A protein and the small-molecule ligand that binds it are described below.
Small molecule (SMILES): O=C1CCNC(=O)N1

Sequence of chain 1.A:
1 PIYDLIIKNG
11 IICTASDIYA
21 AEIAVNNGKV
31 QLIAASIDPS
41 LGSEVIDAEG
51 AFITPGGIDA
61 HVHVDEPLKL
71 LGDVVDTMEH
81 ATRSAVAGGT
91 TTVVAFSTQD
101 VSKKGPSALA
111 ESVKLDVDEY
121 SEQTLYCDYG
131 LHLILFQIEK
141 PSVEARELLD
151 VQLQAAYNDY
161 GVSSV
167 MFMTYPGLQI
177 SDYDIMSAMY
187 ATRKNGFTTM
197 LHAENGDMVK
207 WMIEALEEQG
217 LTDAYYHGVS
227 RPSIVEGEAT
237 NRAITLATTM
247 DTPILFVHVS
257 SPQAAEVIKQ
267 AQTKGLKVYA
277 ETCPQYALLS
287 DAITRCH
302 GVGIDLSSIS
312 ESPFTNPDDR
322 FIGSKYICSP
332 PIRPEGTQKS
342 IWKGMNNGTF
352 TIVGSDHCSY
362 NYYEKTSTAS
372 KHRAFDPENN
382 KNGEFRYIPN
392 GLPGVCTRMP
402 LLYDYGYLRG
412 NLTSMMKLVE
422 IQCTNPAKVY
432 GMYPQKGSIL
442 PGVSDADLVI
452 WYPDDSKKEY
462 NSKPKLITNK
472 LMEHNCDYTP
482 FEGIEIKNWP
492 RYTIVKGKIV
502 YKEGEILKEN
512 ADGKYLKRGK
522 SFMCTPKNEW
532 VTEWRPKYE

Binding-site contacts:
Ligand atom O4 contacts residue ASP357 of chain 1.A at 3.4 Å (salt-bridge).
Ligand atom O2 contacts residue GLY392 of chain 1.A at 3.6 Å.
Ligand atom O4 contacts residue HIS254 of chain 1.A at 2.9 Å (h-bond).
Ligand atom N3 contacts residue TYR171 of chain 1.A at 3.7 Å.
Ligand atom C5 contacts residue HIS63 of chain 1.A at 3.9 Å.
Ligand atom C2 contacts residue ASP357 of chain 1.A at 3.4 Å.
Ligand atom N3 contacts residue ZN1 of chain 1.F at 3.6 Å.
Ligand atom N1 contacts residue CYS359 of chain 1.A at 3.9 Å.
Ligand atom C5 contacts residue ZN1 of chain 1.F at 4.0 Å.
Ligand atom C6 contacts residue CYS359 of chain 1.A at 3.8 Å (hydrophobic).
Ligand atom C5 contacts residue ZN1 of chain 1.E at 3.5 Å.
Ligand atom O4 contacts residue ZN1 of chain 1.F at 2.0 Å.
Ligand atom C4 contacts residue ZN1 of chain 1.F at 2.9 Å.
Ligand atom C4 contacts residue KCX166 of chain 1.A at 3.7 Å.
Ligand atom N1 contacts residue ASN391 of chain 1.A at 3.1 Å (h-bond).
Ligand atom C4 contacts residue ASP357 of chain 1.A at 3.6 Å.
Ligand atom C6 contacts residue LEU71 of chain 1.A at 3.9 Å (hydrophobic).
Ligand atom C6 contacts residue ZN1 of chain 1.E at 3.8 Å.
Ligand atom O4 contacts residue ZN1 of chain 1.E at 2.4 Å.
Ligand atom C2 contacts residue ASN391 of chain 1.A at 3.7 Å.
Ligand atom C6 contacts residue HIS63 of chain 1.A at 3.7 Å.
Ligand atom C2 contacts residue SER330 of chain 1.A at 3.9 Å.
Ligand atom O4 contacts residue KCX166 of chain 1.A at 2.6 Å (h-bond).
Ligand atom O4 contacts residue HIS63 of chain 1.A at 4.0 Å.
Ligand atom C6 contacts residue ASN391 of chain 1.A at 4.0 Å.
Ligand atom O4 contacts residue HIS198 of chain 1.A at 4.0 Å.
Ligand atom O2 contacts residue ASN391 of chain 1.A at 3.5 Å (h-bond).
Ligand atom N3 contacts residue SER330 of chain 1.A at 3.1 Å (h-bond).
Ligand atom O4 contacts residue SER330 of chain 1.A at 4.0 Å.
Ligand atom C4 contacts residue HIS254 of chain 1.A at 3.9 Å.
Ligand atom O2 contacts residue SER330 of chain 1.A at 3.1 Å (h-bond).
Ligand atom C5 contacts residue KCX166 of chain 1.A at 3.9 Å.
Ligand atom O4 contacts residue HIS61 of chain 1.A at 4.0 Å.
Ligand atom O2 contacts residue ASP357 of chain 1.A at 3.6 Å.
Ligand atom N3 contacts residue ASP357 of chain 1.A at 3.2 Å (salt-bridge).
Ligand atom N3 contacts residue ZN1 of chain 1.E at 3.9 Å.
Ligand atom N1 contacts residue ASP357 of chain 1.A at 4.1 Å.
Ligand atom C4 contacts residue SER330 of chain 1.A at 4.0 Å.
Ligand atom C4 contacts residue ZN1 of chain 1.E at 3.0 Å.
Ligand atom O2 contacts residue CYS329 of chain 1.A at 3.6 Å.